A protein and the small-molecule ligand that binds it are described below.
Small molecule (SMILES): N[C@H](Cc1ccccc1)C(=O)N1CCC[C@H]1C(=O)NCc1cccc(C(F)(F)F)c1

Binding-site contacts:
Ligand atom F1 contacts residue VAL225 of chain 1.B at 3.5 Å.
Ligand atom F1 contacts residue TRP227 of chain 1.B at 3.1 Å.
Ligand atom C contacts residue GLY228 of chain 1.B at 3.7 Å.
Ligand atom F contacts residue GLY228 of chain 1.B at 3.5 Å.
Ligand atom F contacts residue GLY238 of chain 1.B at 3.0 Å.
Ligand atom CG contacts residue TYR47 of chain 1.B at 3.5 Å (hydrophobic).
Ligand atom CA contacts residue GLY228 of chain 1.B at 3.5 Å.
Ligand atom N contacts residue GLY228 of chain 1.B at 2.7 Å (h-bond).
Ligand atom CD1 contacts residue TRP227 of chain 1.B at 3.7 Å (hydrophobic).
Ligand atom O contacts residue TRP227 of chain 1.B at 3.2 Å.
Ligand atom CD contacts residue TRP50 of chain 1.B at 3.8 Å (hydrophobic).
Ligand atom C19 contacts residue GLY228 of chain 1.B at 3.5 Å.
Ligand atom C20 contacts residue TRP227 of chain 1.B at 3.5 Å (hydrophobic).
Ligand atom C17 contacts residue GLY230 of chain 1.B at 3.7 Å.
Ligand atom CB contacts residue GLY228 of chain 1.B at 3.6 Å.
Ligand atom C21 contacts residue GLY228 of chain 1.B at 3.8 Å.
Ligand atom CB contacts residue HIS43 of chain 1.B at 3.6 Å.
Ligand atom F1 contacts residue PHE239 of chain 1.B at 3.5 Å.
Ligand atom C16 contacts residue GLU202 of chain 1.B at 3.5 Å.
Ligand atom C contacts residue SER226 of chain 1.B at 3.8 Å.
Ligand atom C18 contacts residue GLY230 of chain 1.B at 3.6 Å.
Ligand atom C14 contacts residue SER205 of chain 1.B at 3.0 Å.
Ligand atom F2 contacts residue ASP199 of chain 1.B at 3.3 Å.
Ligand atom F contacts residue ASP199 of chain 1.B at 3.5 Å.
Ligand atom C18 contacts residue GLY228 of chain 1.B at 3.6 Å.
Ligand atom C19 contacts residue TRP227 of chain 1.B at 3.6 Å (hydrophobic).
Ligand atom N2 contacts residue TRP227 of chain 1.B at 3.7 Å.
Ligand atom N2 contacts residue SER205 of chain 1.B at 3.5 Å (h-bond).
Ligand atom C14 contacts residue SER226 of chain 1.B at 3.7 Å.
Ligand atom N2 contacts residue SER226 of chain 1.B at 2.9 Å (h-bond).
Ligand atom O contacts residue GLY228 of chain 1.B at 3.0 Å (h-bond).
Ligand atom F contacts residue TRP227 of chain 1.B at 3.2 Å.
Ligand atom F2 contacts residue ALA200 of chain 1.B at 2.7 Å.
Ligand atom CA contacts residue SER226 of chain 1.B at 3.8 Å.
Ligand atom CE2 contacts residue TYR47 of chain 1.B at 3.7 Å (hydrophobic).
Ligand atom CD1 contacts residue ILE179 of chain 1.B at 3.8 Å (hydrophobic).
Ligand atom C21 contacts residue TRP227 of chain 1.B at 3.7 Å (hydrophobic).
Ligand atom C17 contacts residue GLU202 of chain 1.B at 3.7 Å.
Ligand atom N2 contacts residue HIS43 of chain 1.B at 3.6 Å (h-bond).
Ligand atom CZ contacts residue GLU94 of chain 1.B at 3.4 Å.

Sequence of chain 1.B:
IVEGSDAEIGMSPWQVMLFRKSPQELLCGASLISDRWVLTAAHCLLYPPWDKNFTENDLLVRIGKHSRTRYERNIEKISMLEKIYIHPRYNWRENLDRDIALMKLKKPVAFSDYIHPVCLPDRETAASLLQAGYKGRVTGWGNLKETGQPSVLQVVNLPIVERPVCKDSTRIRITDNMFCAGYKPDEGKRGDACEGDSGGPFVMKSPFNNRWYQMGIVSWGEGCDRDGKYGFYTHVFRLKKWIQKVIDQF